Sequence of chain 1.A:
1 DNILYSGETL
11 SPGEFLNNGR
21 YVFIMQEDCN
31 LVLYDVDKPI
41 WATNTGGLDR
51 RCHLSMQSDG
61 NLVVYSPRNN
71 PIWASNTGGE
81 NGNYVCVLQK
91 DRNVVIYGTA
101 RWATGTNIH

Sequence of chain 3.B:
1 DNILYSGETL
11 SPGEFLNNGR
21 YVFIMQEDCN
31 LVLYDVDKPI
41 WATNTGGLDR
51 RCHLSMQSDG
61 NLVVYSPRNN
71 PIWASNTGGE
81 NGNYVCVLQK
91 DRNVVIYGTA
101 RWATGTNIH

Binding-site contacts:
Ligand atom O3 contacts residue LYS38 of chain 3.B at 2.8 Å (salt-bridge).
Ligand atom C4 contacts residue TYR34 of chain 1.A at 3.5 Å (hydrophobic).
Ligand atom C4 contacts residue GLN26 of chain 1.A at 4.4 Å.
Ligand atom C2 contacts residue ASP28 of chain 1.A at 3.5 Å.
Ligand atom O2 contacts residue GLN26 of chain 1.A at 3.2 Å (h-bond).
Ligand atom O3 contacts residue ASP28 of chain 1.A at 4.2 Å.
Ligand atom C3 contacts residue GLN26 of chain 1.A at 3.8 Å.
Ligand atom O2 contacts residue TYR34 of chain 1.A at 4.4 Å.
Ligand atom C3 contacts residue LYS38 of chain 3.B at 3.9 Å.
Ligand atom O6 contacts residue ASN30 of chain 1.A at 4.4 Å.
Ligand atom C6 contacts residue PO41 of chain 1.J at 3.3 Å.
Ligand atom C1 contacts residue ASN30 of chain 1.A at 3.8 Å.
Ligand atom C2 contacts residue GLN26 of chain 1.A at 3.7 Å.
Ligand atom C4 contacts residue ASN30 of chain 1.A at 4.2 Å.
Ligand atom O4 contacts residue ASP28 of chain 1.A at 4.3 Å.
Ligand atom C1 contacts residue TYR34 of chain 1.A at 3.8 Å (hydrophobic).
Ligand atom C5 contacts residue ASP28 of chain 1.A at 4.1 Å.
Ligand atom C5 contacts residue ASN30 of chain 1.A at 4.0 Å.
Ligand atom C2 contacts residue LYS38 of chain 3.B at 3.8 Å.
Ligand atom O2 contacts residue ASP37 of chain 3.B at 2.7 Å (salt-bridge).
Ligand atom C1 contacts residue GLN26 of chain 1.A at 4.3 Å.
Ligand atom O6 contacts residue ALA42 of chain 1.A at 4.4 Å.
Ligand atom O2 contacts residue ASN30 of chain 1.A at 3.1 Å (h-bond).
Ligand atom C6 contacts residue PRO39 of chain 1.A at 3.9 Å (hydrophobic).
Ligand atom O2 contacts residue LYS38 of chain 3.B at 3.0 Å (salt-bridge).
Ligand atom O5 contacts residue ASN30 of chain 1.A at 3.2 Å (h-bond).
Ligand atom O3 contacts residue TYR34 of chain 1.A at 3.4 Å (h-bond).
Ligand atom O2 contacts residue ASP28 of chain 1.A at 2.8 Å (salt-bridge).
Ligand atom C2 contacts residue ASN30 of chain 1.A at 4.0 Å.
Ligand atom C1 contacts residue ASP37 of chain 3.B at 4.0 Å.
Ligand atom C6 contacts residue ALA42 of chain 1.A at 4.5 Å (hydrophobic).
Ligand atom C2 contacts residue TYR34 of chain 1.A at 3.6 Å (hydrophobic).
Ligand atom C2 contacts residue ASP37 of chain 3.B at 3.4 Å.
Ligand atom C6 contacts residue ASN30 of chain 1.A at 4.0 Å.
Ligand atom O3 contacts residue GLN26 of chain 1.A at 3.2 Å (h-bond).
Ligand atom O4 contacts residue TYR34 of chain 1.A at 2.7 Å (h-bond).
Ligand atom C4 contacts residue VAL32 of chain 1.A at 4.4 Å (hydrophobic).
Ligand atom C3 contacts residue TYR34 of chain 1.A at 4.0 Å (hydrophobic).
Ligand atom O6 contacts residue PO41 of chain 1.J at 2.8 Å (h-bond).
Ligand atom O4 contacts residue PRO39 of chain 1.A at 4.1 Å.

This protein binds this small molecule.
Small molecule (SMILES): O=C1O[C@H](CO)[C@@H](O)[C@H](O[C@H]2O[C@H](CO)[C@@H](O)[C@H](O)[C@@H]2O)[C@@H]1O